Binding-site contacts:
Ligand atom C3 contacts residue ASP2 of chain 1.A at 4.1 Å.
Ligand atom O5 contacts residue ASN154 of chain 1.A at 3.9 Å.
Ligand atom C5 contacts residue ASN5 of chain 1.A at 3.6 Å.
Ligand atom C8 contacts residue ASP2 of chain 1.A at 3.4 Å.
Ligand atom C6 contacts residue ASN154 of chain 1.A at 3.7 Å.
Ligand atom C8 contacts residue PHE3 of chain 1.A at 3.4 Å (hydrophobic).
Ligand atom C3 contacts residue PHE3 of chain 1.A at 4.4 Å (hydrophobic).
Ligand atom C7 contacts residue ASP2 of chain 1.A at 3.6 Å.
Ligand atom C7 contacts residue ASN5 of chain 1.A at 3.8 Å.
Ligand atom N2 contacts residue ASP2 of chain 1.A at 3.7 Å.
Ligand atom O5 contacts residue ASP2 of chain 1.A at 3.7 Å.
Ligand atom C1 contacts residue ASN154 of chain 1.A at 4.0 Å.
Ligand atom C2 contacts residue ASN5 of chain 1.A at 2.5 Å.
Ligand atom N2 contacts residue ASN5 of chain 1.A at 2.9 Å (h-bond).
Ligand atom C5 contacts residue ASN154 of chain 1.A at 3.4 Å.
Ligand atom O5 contacts residue ASN5 of chain 1.A at 2.4 Å (h-bond).
Ligand atom O7 contacts residue ASP2 of chain 1.A at 4.3 Å.
Ligand atom C2 contacts residue PHE3 of chain 1.A at 3.9 Å (hydrophobic).
Ligand atom C6 contacts residue ASP2 of chain 1.A at 4.1 Å.
Ligand atom C1 contacts residue ASN5 of chain 1.A at 1.4 Å.
Ligand atom C1 contacts residue PHE3 of chain 1.A at 4.0 Å (hydrophobic).
Ligand atom C3 contacts residue ASN5 of chain 1.A at 3.8 Å.
Ligand atom C5 contacts residue ASP2 of chain 1.A at 4.5 Å.
Ligand atom O7 contacts residue ASN5 of chain 1.A at 4.1 Å.
Ligand atom O6 contacts residue ASP2 of chain 1.A at 2.9 Å (salt-bridge).
Ligand atom C4 contacts residue ASN5 of chain 1.A at 4.3 Å.
Ligand atom O3 contacts residue ASP2 of chain 1.A at 3.2 Å.
Ligand atom C7 contacts residue PHE3 of chain 1.A at 3.5 Å (hydrophobic).
Ligand atom N2 contacts residue PHE3 of chain 1.A at 2.8 Å (h-bond).

A small-molecule ligand and the protein it binds are described below.
Small molecule (SMILES): CC(=O)N[C@H]1[C@H](O[C@H]2[C@H](O)[C@@H](NC(C)=O)CO[C@@H]2CO)O[C@H](CO)[C@@H](O)[C@@H]1O

Sequence of chain 1.A:
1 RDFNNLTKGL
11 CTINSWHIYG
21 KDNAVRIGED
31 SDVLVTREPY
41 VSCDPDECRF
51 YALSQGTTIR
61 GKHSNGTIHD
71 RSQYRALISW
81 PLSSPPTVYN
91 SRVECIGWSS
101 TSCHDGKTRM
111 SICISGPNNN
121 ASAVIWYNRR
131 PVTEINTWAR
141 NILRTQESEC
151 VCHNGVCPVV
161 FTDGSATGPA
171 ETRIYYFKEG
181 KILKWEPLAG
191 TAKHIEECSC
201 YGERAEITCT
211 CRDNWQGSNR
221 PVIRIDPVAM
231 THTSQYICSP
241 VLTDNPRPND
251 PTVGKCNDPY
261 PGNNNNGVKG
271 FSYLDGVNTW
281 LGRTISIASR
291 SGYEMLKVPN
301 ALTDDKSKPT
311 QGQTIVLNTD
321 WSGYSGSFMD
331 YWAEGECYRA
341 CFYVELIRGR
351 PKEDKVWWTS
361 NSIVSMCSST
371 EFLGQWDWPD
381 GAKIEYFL